Sequence of chain 1.G:
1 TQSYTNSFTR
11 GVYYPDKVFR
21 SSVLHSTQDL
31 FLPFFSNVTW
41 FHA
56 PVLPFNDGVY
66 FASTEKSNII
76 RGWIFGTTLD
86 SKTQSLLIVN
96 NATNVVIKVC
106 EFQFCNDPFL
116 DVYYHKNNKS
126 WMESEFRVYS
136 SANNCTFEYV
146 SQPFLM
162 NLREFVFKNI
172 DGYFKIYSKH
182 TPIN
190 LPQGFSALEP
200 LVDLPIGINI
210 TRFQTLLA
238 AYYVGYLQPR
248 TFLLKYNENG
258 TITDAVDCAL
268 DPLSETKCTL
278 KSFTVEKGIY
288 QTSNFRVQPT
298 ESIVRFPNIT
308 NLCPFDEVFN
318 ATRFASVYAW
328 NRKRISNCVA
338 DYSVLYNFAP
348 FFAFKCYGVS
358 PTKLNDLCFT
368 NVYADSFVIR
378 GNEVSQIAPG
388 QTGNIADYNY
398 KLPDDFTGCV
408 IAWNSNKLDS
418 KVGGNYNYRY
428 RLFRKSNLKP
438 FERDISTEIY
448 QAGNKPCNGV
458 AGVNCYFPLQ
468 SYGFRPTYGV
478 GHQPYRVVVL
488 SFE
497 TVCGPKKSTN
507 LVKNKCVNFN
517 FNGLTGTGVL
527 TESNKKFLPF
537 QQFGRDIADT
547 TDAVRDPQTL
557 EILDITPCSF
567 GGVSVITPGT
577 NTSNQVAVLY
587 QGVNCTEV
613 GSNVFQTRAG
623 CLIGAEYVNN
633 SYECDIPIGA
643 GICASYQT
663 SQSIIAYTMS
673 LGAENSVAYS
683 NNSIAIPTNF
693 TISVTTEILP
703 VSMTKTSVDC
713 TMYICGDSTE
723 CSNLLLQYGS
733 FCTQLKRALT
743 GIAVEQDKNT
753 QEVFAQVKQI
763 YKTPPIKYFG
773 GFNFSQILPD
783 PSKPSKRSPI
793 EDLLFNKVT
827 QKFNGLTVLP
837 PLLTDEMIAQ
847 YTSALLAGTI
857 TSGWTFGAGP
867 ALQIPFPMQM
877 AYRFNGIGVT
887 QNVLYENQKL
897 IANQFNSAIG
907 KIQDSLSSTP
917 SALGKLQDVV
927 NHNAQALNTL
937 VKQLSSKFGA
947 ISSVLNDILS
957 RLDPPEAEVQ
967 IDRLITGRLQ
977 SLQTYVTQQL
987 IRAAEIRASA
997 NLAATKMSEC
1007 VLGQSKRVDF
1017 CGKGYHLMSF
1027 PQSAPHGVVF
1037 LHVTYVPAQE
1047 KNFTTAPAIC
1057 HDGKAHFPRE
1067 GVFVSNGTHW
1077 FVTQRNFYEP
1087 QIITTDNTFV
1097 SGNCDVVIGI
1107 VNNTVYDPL

The protein below binds the small molecule below.
Small molecule (SMILES): CC(=O)N[C@@H]1[C@@H](O)[C@H](O)[C@@H](CO)O[C@H]1O

Binding-site contacts:
Ligand atom C7 contacts residue ASN37 of chain 1.G at 3.9 Å.
Ligand atom C2 contacts residue TYR4 of chain 1.G at 3.8 Å (hydrophobic).
Ligand atom O5 contacts residue TYR4 of chain 1.G at 4.5 Å.
Ligand atom O5 contacts residue ASN37 of chain 1.G at 2.5 Å (h-bond).
Ligand atom O7 contacts residue TYR4 of chain 1.G at 3.1 Å.
Ligand atom N2 contacts residue ASN37 of chain 1.G at 2.8 Å (h-bond).
Ligand atom O3 contacts residue TYR4 of chain 1.G at 3.9 Å.
Ligand atom O6 contacts residue ASN6 of chain 1.G at 2.7 Å (h-bond).
Ligand atom C2 contacts residue ASN37 of chain 1.G at 2.5 Å.
Ligand atom C4 contacts residue TYR4 of chain 1.G at 4.1 Å (hydrophobic).
Ligand atom C3 contacts residue ASN37 of chain 1.G at 3.8 Å.
Ligand atom C5 contacts residue ASN6 of chain 1.G at 4.4 Å.
Ligand atom C3 contacts residue TYR4 of chain 1.G at 4.1 Å (hydrophobic).
Ligand atom C7 contacts residue TYR4 of chain 1.G at 4.1 Å (hydrophobic).
Ligand atom C4 contacts residue ASN37 of chain 1.G at 4.3 Å.
Ligand atom C1 contacts residue ASN37 of chain 1.G at 1.5 Å.
Ligand atom O5 contacts residue ASN6 of chain 1.G at 4.1 Å.
Ligand atom C5 contacts residue ASN37 of chain 1.G at 3.8 Å.
Ligand atom C6 contacts residue ASN6 of chain 1.G at 3.6 Å.